A small-molecule ligand and the protein it binds are described below.
Small molecule (SMILES): O=C(O)CCn1c2c(c3ccccc31)C[C@H](NS(=O)(=O)c1ccc(F)cc1)CC2

Sequence of chain 1.A:
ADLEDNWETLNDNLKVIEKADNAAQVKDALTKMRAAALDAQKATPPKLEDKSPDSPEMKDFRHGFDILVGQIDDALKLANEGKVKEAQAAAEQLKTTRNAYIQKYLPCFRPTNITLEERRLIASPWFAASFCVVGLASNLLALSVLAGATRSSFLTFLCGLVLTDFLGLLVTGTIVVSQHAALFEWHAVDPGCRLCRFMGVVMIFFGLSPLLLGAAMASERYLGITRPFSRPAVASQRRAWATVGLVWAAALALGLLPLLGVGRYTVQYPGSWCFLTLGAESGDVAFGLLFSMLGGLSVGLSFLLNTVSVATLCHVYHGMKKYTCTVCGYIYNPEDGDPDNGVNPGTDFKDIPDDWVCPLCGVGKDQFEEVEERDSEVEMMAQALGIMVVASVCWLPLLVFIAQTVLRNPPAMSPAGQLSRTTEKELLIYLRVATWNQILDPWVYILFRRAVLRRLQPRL

Binding-site contacts:
Ligand atom C contacts residue ARG448 of chain 1.A at 3.9 Å.
Ligand atom O contacts residue HIS196 of chain 1.A at 2.9 Å (h-bond).
Ligand atom C13 contacts residue GLN454 of chain 1.A at 3.6 Å.
Ligand atom C12 contacts residue THR188 of chain 1.A at 3.7 Å.
Ligand atom O1 contacts residue LEU444 of chain 1.A at 3.7 Å.
Ligand atom O3 contacts residue GLN454 of chain 1.A at 3.8 Å.
Ligand atom S contacts residue THR188 of chain 1.A at 3.7 Å.
Ligand atom F contacts residue TRP411 of chain 1.A at 3.2 Å.
Ligand atom O3 contacts residue GLY184 of chain 1.A at 3.2 Å.
Ligand atom F contacts residue MET219 of chain 1.A at 3.4 Å.
Ligand atom O1 contacts residue ARG448 of chain 1.A at 2.7 Å (salt-bridge).
Ligand atom C12 contacts residue THR451 of chain 1.A at 3.7 Å.
Ligand atom C15 contacts residue LEU447 of chain 1.A at 3.7 Å (hydrophobic).
Ligand atom O3 contacts residue LEU185 of chain 1.A at 3.3 Å (h-bond).
Ligand atom C1 contacts residue LEU447 of chain 1.A at 3.7 Å (hydrophobic).
Ligand atom C20 contacts residue THR451 of chain 1.A at 3.6 Å.
Ligand atom C7 contacts residue PHE141 of chain 1.A at 3.7 Å (hydrophobic).
Ligand atom C17 contacts residue MET219 of chain 1.A at 3.2 Å (hydrophobic).
Ligand atom C6 contacts residue CYS142 of chain 1.A at 3.7 Å (hydrophobic).
Ligand atom C contacts residue LEU444 of chain 1.A at 3.7 Å (hydrophobic).
Ligand atom C7 contacts residue ALA138 of chain 1.A at 3.6 Å (hydrophobic).
Ligand atom C11 contacts residue THR451 of chain 1.A at 3.9 Å.
Ligand atom O3 contacts residue THR188 of chain 1.A at 3.5 Å (h-bond).
Ligand atom C10 contacts residue VAL192 of chain 1.A at 3.8 Å (hydrophobic).
Ligand atom C16 contacts residue TRP411 of chain 1.A at 3.5 Å (hydrophobic).
Ligand atom C16 contacts residue MET219 of chain 1.A at 3.7 Å (hydrophobic).
Ligand atom C contacts residue SER288 of chain 1.A at 3.6 Å.
Ligand atom O2 contacts residue GLN454 of chain 1.A at 2.9 Å (h-bond).
Ligand atom C19 contacts residue THR188 of chain 1.A at 3.8 Å.
Ligand atom C2 contacts residue VAL192 of chain 1.A at 3.6 Å (hydrophobic).
Ligand atom N1 contacts residue THR188 of chain 1.A at 2.8 Å (h-bond).
Ligand atom C3 contacts residue THR451 of chain 1.A at 3.7 Å.
Ligand atom O2 contacts residue THR451 of chain 1.A at 3.5 Å.
Ligand atom C14 contacts residue GLN454 of chain 1.A at 3.4 Å.
Ligand atom S contacts residue GLN454 of chain 1.A at 3.7 Å.
Ligand atom O2 contacts residue LEU185 of chain 1.A at 3.8 Å.
Ligand atom O contacts residue SER288 of chain 1.A at 2.7 Å (h-bond).
Ligand atom C1 contacts residue LEU444 of chain 1.A at 3.6 Å (hydrophobic).
Ligand atom C8 contacts residue ALA138 of chain 1.A at 3.8 Å (hydrophobic).
Ligand atom C15 contacts residue TRP411 of chain 1.A at 3.6 Å (hydrophobic).